Sequence of chain 1.C:
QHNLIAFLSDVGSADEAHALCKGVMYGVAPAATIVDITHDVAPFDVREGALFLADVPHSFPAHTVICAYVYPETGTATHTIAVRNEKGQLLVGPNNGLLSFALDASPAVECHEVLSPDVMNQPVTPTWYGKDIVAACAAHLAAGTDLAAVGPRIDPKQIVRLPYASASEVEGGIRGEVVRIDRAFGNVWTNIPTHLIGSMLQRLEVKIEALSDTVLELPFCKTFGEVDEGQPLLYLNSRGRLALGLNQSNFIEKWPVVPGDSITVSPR

This small molecule binds to this protein.
Small molecule (SMILES): Nc1ncnc2c1ncn2[C@@H]1O[C@H](CCl)[C@@H](O)[C@H]1O

Binding-site contacts:
Ligand atom C6 contacts residue LEU250 of chain 1.B at 3.7 Å (hydrophobic).
Ligand atom N6 contacts residue LEU250 of chain 1.B at 2.9 Å (h-bond).
Ligand atom N7 contacts residue ASN188 of chain 1.B at 3.0 Å (h-bond).
Ligand atom O3' contacts residue TYR72 of chain 1.C at 3.0 Å (h-bond).
Ligand atom C4' contacts residue TYR72 of chain 1.C at 3.6 Å (hydrophobic).
Ligand atom N6 contacts residue PHE228 of chain 1.B at 3.6 Å.
Ligand atom N6 contacts residue ASN188 of chain 1.B at 3.1 Å (h-bond).
Ligand atom O3' contacts residue TYR70 of chain 1.C at 3.5 Å.
Ligand atom O2' contacts residue PRO73 of chain 1.C at 3.5 Å (h-bond).
Ligand atom N3 contacts residue PHE45 of chain 1.C at 3.6 Å.
Ligand atom C5 contacts residue PHE45 of chain 1.C at 3.5 Å (hydrophobic).
Ligand atom C6 contacts residue PHE228 of chain 1.B at 3.4 Å (hydrophobic).
Ligand atom N1 contacts residue LEU250 of chain 1.B at 3.6 Å.
Ligand atom N7 contacts residue PHE186 of chain 1.B at 3.5 Å.
Ligand atom C3' contacts residue ASP11 of chain 1.C at 3.3 Å.
Ligand atom C4 contacts residue PHE228 of chain 1.B at 3.4 Å (hydrophobic).
Ligand atom O2' contacts residue PHE45 of chain 1.C at 3.6 Å.
Ligand atom N1 contacts residue PHE45 of chain 1.C at 3.7 Å.
Ligand atom O2' contacts residue TYR72 of chain 1.C at 3.5 Å (h-bond).
Ligand atom N3 contacts residue PHE228 of chain 1.B at 3.5 Å.
Ligand atom C2 contacts residue ASN251 of chain 1.B at 3.7 Å.
Ligand atom C5' contacts residue TRP129 of chain 1.C at 3.6 Å (hydrophobic).
Ligand atom C2 contacts residue PHE228 of chain 1.B at 3.5 Å (hydrophobic).
Ligand atom C6 contacts residue PHE45 of chain 1.C at 3.5 Å (hydrophobic).
Ligand atom C8 contacts residue PHE186 of chain 1.B at 3.5 Å (hydrophobic).
Ligand atom N1 contacts residue PHE228 of chain 1.B at 3.5 Å.
Ligand atom N1 contacts residue GLN252 of chain 1.B at 2.9 Å (h-bond).
Ligand atom C2 contacts residue GLN252 of chain 1.B at 3.5 Å.
Ligand atom N9 contacts residue PHE228 of chain 1.B at 3.5 Å.
Ligand atom CL contacts residue TRP129 of chain 1.C at 3.6 Å.
Ligand atom C2' contacts residue ASP11 of chain 1.C at 3.5 Å.
Ligand atom C4 contacts residue PHE45 of chain 1.C at 3.5 Å (hydrophobic).
Ligand atom CL contacts residue TYR130 of chain 1.C at 3.5 Å.
Ligand atom O3' contacts residue ASP11 of chain 1.C at 2.6 Å (salt-bridge).
Ligand atom N7 contacts residue PHE228 of chain 1.B at 3.4 Å.
Ligand atom C5 contacts residue PHE228 of chain 1.B at 3.5 Å (hydrophobic).
Ligand atom O2' contacts residue ASP11 of chain 1.C at 2.9 Å (salt-bridge).
Ligand atom N3 contacts residue PRO73 of chain 1.C at 3.5 Å.
Ligand atom CL contacts residue GLY131 of chain 1.C at 3.2 Å.
Ligand atom CL contacts residue THR75 of chain 1.C at 3.6 Å.

Sequence of chain 1.B:
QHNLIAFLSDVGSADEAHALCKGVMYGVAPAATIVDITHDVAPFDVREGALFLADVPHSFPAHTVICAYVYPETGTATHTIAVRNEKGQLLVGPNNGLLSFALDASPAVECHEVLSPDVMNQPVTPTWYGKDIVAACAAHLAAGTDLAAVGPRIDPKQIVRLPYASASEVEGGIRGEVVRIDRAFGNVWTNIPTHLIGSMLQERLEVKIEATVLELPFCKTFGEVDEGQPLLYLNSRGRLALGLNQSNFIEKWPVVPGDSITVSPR